Sequence of chain 1.A:
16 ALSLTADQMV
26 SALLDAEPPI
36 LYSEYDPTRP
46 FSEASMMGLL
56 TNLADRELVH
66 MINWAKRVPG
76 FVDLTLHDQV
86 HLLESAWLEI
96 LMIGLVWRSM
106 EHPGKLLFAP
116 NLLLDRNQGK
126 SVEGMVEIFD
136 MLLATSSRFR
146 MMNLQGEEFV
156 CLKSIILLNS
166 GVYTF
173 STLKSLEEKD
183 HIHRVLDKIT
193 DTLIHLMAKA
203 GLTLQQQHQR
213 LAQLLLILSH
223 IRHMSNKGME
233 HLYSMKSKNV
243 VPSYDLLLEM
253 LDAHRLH

Binding-site contacts:
Ligand atom C31 contacts residue ASP60 of chain 1.A at 3.2 Å.
Ligand atom C20 contacts residue ALA59 of chain 1.A at 3.7 Å (hydrophobic).
Ligand atom C14 contacts residue PHE113 of chain 1.A at 3.9 Å (hydrophobic).
Ligand atom C21 contacts residue THR56 of chain 1.A at 3.7 Å.
Ligand atom C30 contacts residue ASP60 of chain 1.A at 3.2 Å.
Ligand atom O11 contacts residue HIS233 of chain 1.A at 2.7 Å (h-bond).
Ligand atom C25 contacts residue ASN241 of chain 1.A at 3.7 Å.
Ligand atom O3 contacts residue GLU62 of chain 1.A at 2.4 Å (salt-bridge).
Ligand atom C18 contacts residue ALA59 of chain 1.A at 3.9 Å (hydrophobic).
Ligand atom C19 contacts residue LEU234 of chain 1.A at 3.8 Å (hydrophobic).
Ligand atom C29 contacts residue PRO244 of chain 1.A at 3.7 Å (hydrophobic).
Ligand atom O11 contacts residue ILE133 of chain 1.A at 3.2 Å.
Ligand atom C24 contacts residue THR56 of chain 1.A at 3.8 Å.
Ligand atom O3 contacts residue ARG103 of chain 1.A at 3.1 Å (salt-bridge).
Ligand atom C29 contacts residue ASP60 of chain 1.A at 3.9 Å.
Ligand atom C31 contacts residue TRP92 of chain 1.A at 3.8 Å (hydrophobic).
Ligand atom N26 contacts residue ASP60 of chain 1.A at 2.7 Å (salt-bridge).
Ligand atom C2 contacts residue GLU62 of chain 1.A at 3.1 Å.
Ligand atom C11 contacts residue HIS233 of chain 1.A at 3.7 Å.
Ligand atom C5 contacts residue PHE113 of chain 1.A at 3.8 Å (hydrophobic).
Ligand atom C25 contacts residue VAL242 of chain 1.A at 3.2 Å (hydrophobic).
Ligand atom C19 contacts residue ALA59 of chain 1.A at 3.6 Å (hydrophobic).
Ligand atom C9 contacts residue LEU137 of chain 1.A at 3.9 Å (hydrophobic).
Ligand atom C25 contacts residue ASP60 of chain 1.A at 3.8 Å.
Ligand atom O16 contacts residue LEU55 of chain 1.A at 3.5 Å.
Ligand atom S6 contacts residue LEU100 of chain 1.A at 3.9 Å.
Ligand atom C31 contacts residue VAL242 of chain 1.A at 3.5 Å (hydrophobic).
Ligand atom C27 contacts residue ASP60 of chain 1.A at 3.4 Å.
Ligand atom N26 contacts residue VAL242 of chain 1.A at 3.6 Å (h-bond).
Ligand atom C1 contacts residue LEU55 of chain 1.A at 3.9 Å (hydrophobic).
Ligand atom C27 contacts residue VAL242 of chain 1.A at 3.6 Å (hydrophobic).
Ligand atom C3 contacts residue GLU62 of chain 1.A at 3.1 Å.
Ligand atom C10 contacts residue ILE133 of chain 1.A at 3.7 Å (hydrophobic).
Ligand atom C1 contacts residue ALA59 of chain 1.A at 3.9 Å (hydrophobic).
Ligand atom C24 contacts residue ASP60 of chain 1.A at 3.9 Å.
Ligand atom S6 contacts residue MET97 of chain 1.A at 3.9 Å.
Ligand atom C12 contacts residue HIS233 of chain 1.A at 3.9 Å.
Ligand atom C28 contacts residue ASP60 of chain 1.A at 3.4 Å.
Ligand atom C4 contacts residue LEU96 of chain 1.A at 3.6 Å (hydrophobic).
Ligand atom O3 contacts residue LEU96 of chain 1.A at 3.8 Å.

A small-molecule ligand and the protein it binds are described below.
Small molecule (SMILES): O=C(c1ccc(OCCN2CCCCC2)cc1)c1c(-c2ccc(O)cc2)sc2cc(O)ccc12